Sequence of chain 1.A:
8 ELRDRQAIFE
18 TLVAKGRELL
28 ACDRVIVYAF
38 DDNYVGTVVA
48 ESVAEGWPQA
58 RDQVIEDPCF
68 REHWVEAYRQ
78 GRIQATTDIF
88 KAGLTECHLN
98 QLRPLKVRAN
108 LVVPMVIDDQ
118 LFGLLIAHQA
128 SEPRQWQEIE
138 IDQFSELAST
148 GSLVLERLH

Binding-site contacts:
Ligand atom O23 contacts residue ARG79 of chain 1.A at 2.9 Å (salt-bridge).
Ligand atom C12 contacts residue HIS95 of chain 1.A at 3.3 Å.
Ligand atom N38 contacts residue HIS95 of chain 1.A at 3.5 Å (h-bond).
Ligand atom C04 contacts residue CYS94 of chain 1.A at 3.6 Å (hydrophobic).
Ligand atom O31 contacts residue ASN107 of chain 1.A at 3.1 Å (h-bond).
Ligand atom C41 contacts residue HIS70 of chain 1.A at 3.5 Å.
Ligand atom C25 contacts residue PHE67 of chain 1.A at 3.3 Å (hydrophobic).
Ligand atom C17 contacts residue HIS95 of chain 1.A at 3.5 Å.
Ligand atom O22 contacts residue GLN81 of chain 1.A at 3.4 Å.
Ligand atom O43 contacts residue CYS66 of chain 1.A at 3.3 Å.
Ligand atom C01 contacts residue CYS94 of chain 1.A at 2.7 Å (hydrophobic).
Ligand atom C16 contacts residue CYS66 of chain 1.A at 1.8 Å (hydrophobic).
Ligand atom C10 contacts residue CYS94 of chain 1.A at 3.5 Å (hydrophobic).
Ligand atom O43 contacts residue HIS70 of chain 1.A at 2.8 Å (h-bond).
Ligand atom C17 contacts residue CYS66 of chain 1.A at 2.6 Å (hydrophobic).
Ligand atom N26 contacts residue HIS95 of chain 1.A at 3.3 Å.
Ligand atom O07 contacts residue PRO65 of chain 1.A at 3.2 Å.
Ligand atom N38 contacts residue ASP64 of chain 1.A at 2.9 Å (salt-bridge).
Ligand atom O42 contacts residue HIS70 of chain 1.A at 3.4 Å (h-bond).
Ligand atom C15 contacts residue HIS95 of chain 1.A at 3.4 Å.
Ligand atom O31 contacts residue ILE123 of chain 1.A at 3.5 Å.
Ligand atom O22 contacts residue TYR75 of chain 1.A at 2.6 Å (h-bond).
Ligand atom N26 contacts residue ASP64 of chain 1.A at 2.9 Å (salt-bridge).
Ligand atom C24 contacts residue PHE67 of chain 1.A at 3.4 Å (hydrophobic).
Ligand atom C25 contacts residue HIS95 of chain 1.A at 3.4 Å.
Ligand atom C36 contacts residue LEU102 of chain 1.A at 3.5 Å (hydrophobic).
Ligand atom N08 contacts residue ASP64 of chain 1.A at 2.7 Å (salt-bridge).
Ligand atom O22 contacts residue ARG79 of chain 1.A at 2.8 Å (salt-bridge).
Ligand atom C30 contacts residue LEU99 of chain 1.A at 3.4 Å (hydrophobic).
Ligand atom O31 contacts residue HIS125 of chain 1.A at 2.9 Å (h-bond).
Ligand atom O43 contacts residue TRP71 of chain 1.A at 2.7 Å (h-bond).
Ligand atom C05 contacts residue CYS94 of chain 1.A at 3.6 Å (hydrophobic).
Ligand atom O31 contacts residue LEU99 of chain 1.A at 3.5 Å.
Ligand atom C03 contacts residue CYS94 of chain 1.A at 2.8 Å (hydrophobic).
Ligand atom C02 contacts residue CYS94 of chain 1.A at 1.8 Å (hydrophobic).
Ligand atom N38 contacts residue CYS66 of chain 1.A at 3.1 Å (h-bond).
Ligand atom N26 contacts residue CYS66 of chain 1.A at 3.1 Å (h-bond).
Ligand atom C11 contacts residue HIS95 of chain 1.A at 3.4 Å.
Ligand atom C14 contacts residue HIS95 of chain 1.A at 3.3 Å.
Ligand atom C15 contacts residue CYS66 of chain 1.A at 2.8 Å (hydrophobic).

The protein below binds the small molecule below.
Small molecule (SMILES): CCC1=C(C)/C(=C/c2[nH]c(Cc3[nH]c(CC4NC(=O)C(C)=C4CC)c(C)c3CCC(=O)O)c(CCC(=O)O)c2C)NC1=O